Binding-site contacts:
Ligand atom C02 contacts residue SER60 of chain 1.L at 3.6 Å.
Ligand atom F21 contacts residue ILE58 of chain 1.L at 3.2 Å.
Ligand atom C36 contacts residue TYR61 of chain 1.L at 3.4 Å (hydrophobic).
Ligand atom F21 contacts residue PHE25 of chain 1.L at 3.6 Å.
Ligand atom C40 contacts residue TRP37 of chain 1.L at 3.4 Å (hydrophobic).
Ligand atom C03 contacts residue TRP66 of chain 1.L at 3.3 Å (hydrophobic).
Ligand atom C40 contacts residue TYR47 of chain 1.L at 3.6 Å (hydrophobic).
Ligand atom O01 contacts residue HIS64 of chain 1.L at 2.6 Å (h-bond).
Ligand atom F35 contacts residue TYR61 of chain 1.L at 3.3 Å.
Ligand atom O39 contacts residue TYR61 of chain 1.L at 3.4 Å.
Ligand atom N06 contacts residue HIS59 of chain 1.L at 2.7 Å (h-bond).
Ligand atom C15 contacts residue ILE58 of chain 1.L at 3.5 Å (hydrophobic).
Ligand atom C05 contacts residue TYR47 of chain 1.L at 3.5 Å (hydrophobic).
Ligand atom C30 contacts residue TYR47 of chain 1.L at 3.4 Å (hydrophobic).
Ligand atom C02 contacts residue TRP66 of chain 1.L at 3.6 Å (hydrophobic).
Ligand atom S19 contacts residue PRO48 of chain 1.L at 3.6 Å (h-bond).
Ligand atom C02 contacts residue HIS64 of chain 1.L at 3.4 Å.
Ligand atom C33 contacts residue TYR61 of chain 1.L at 3.2 Å (hydrophobic).
Ligand atom C22 contacts residue TYR47 of chain 1.L at 3.6 Å (hydrophobic).
Ligand atom C37 contacts residue ASN16 of chain 1.L at 3.1 Å.
Ligand atom C20 contacts residue TYR47 of chain 1.L at 3.6 Å (hydrophobic).
Ligand atom C26 contacts residue TYR61 of chain 1.L at 3.5 Å (hydrophobic).
Ligand atom O38 contacts residue TYR61 of chain 1.L at 3.3 Å.
Ligand atom C36 contacts residue ARG18 of chain 1.L at 3.6 Å.
Ligand atom C20 contacts residue ILE58 of chain 1.L at 3.5 Å (hydrophobic).
Ligand atom C03 contacts residue TYR47 of chain 1.L at 3.4 Å (hydrophobic).
Ligand atom N17 contacts residue ARG56 of chain 1.L at 3.3 Å (salt-bridge).
Ligand atom O01 contacts residue SER60 of chain 1.L at 2.5 Å (h-bond).
Ligand atom N32 contacts residue TYR61 of chain 1.L at 3.5 Å.
Ligand atom C13 contacts residue ILE58 of chain 1.L at 3.6 Å (hydrophobic).
Ligand atom O01 contacts residue TRP37 of chain 1.L at 3.6 Å.
Ligand atom C18 contacts residue PRO48 of chain 1.L at 2.9 Å (hydrophobic).
Ligand atom C04 contacts residue HIS59 of chain 1.L at 3.3 Å.
Ligand atom C14 contacts residue ILE58 of chain 1.L at 3.5 Å (hydrophobic).
Ligand atom C05 contacts residue HIS59 of chain 1.L at 3.5 Å.
Ligand atom O24 contacts residue TYR47 of chain 1.L at 2.7 Å (h-bond).
Ligand atom O38 contacts residue HIS64 of chain 1.L at 3.3 Å.
Ligand atom C40 contacts residue HIS64 of chain 1.L at 3.6 Å.
Ligand atom C02 contacts residue TRP37 of chain 1.L at 3.5 Å (hydrophobic).
Ligand atom C34 contacts residue TYR61 of chain 1.L at 3.6 Å (hydrophobic).

Sequence of chain 1.L:
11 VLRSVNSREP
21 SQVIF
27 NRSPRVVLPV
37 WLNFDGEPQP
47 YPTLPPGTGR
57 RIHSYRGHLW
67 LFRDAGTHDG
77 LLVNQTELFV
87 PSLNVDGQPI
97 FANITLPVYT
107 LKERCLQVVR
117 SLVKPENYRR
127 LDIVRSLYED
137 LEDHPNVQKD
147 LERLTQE

Sequence of chain 1.E:
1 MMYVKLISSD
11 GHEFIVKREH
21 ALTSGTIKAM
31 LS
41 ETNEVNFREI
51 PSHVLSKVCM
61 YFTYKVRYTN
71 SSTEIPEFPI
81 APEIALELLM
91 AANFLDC

The small molecule below binds the protein below.
Small molecule (SMILES): COc1cc(-c2scnc2C)c(F)cc1[C@H](C)NC(=O)[C@@H]1C[C@@H](O)CN1C(=O)[C@@H](NC(=O)C1(F)CC1)C(C)(C)C